Sequence of chain 1.B:
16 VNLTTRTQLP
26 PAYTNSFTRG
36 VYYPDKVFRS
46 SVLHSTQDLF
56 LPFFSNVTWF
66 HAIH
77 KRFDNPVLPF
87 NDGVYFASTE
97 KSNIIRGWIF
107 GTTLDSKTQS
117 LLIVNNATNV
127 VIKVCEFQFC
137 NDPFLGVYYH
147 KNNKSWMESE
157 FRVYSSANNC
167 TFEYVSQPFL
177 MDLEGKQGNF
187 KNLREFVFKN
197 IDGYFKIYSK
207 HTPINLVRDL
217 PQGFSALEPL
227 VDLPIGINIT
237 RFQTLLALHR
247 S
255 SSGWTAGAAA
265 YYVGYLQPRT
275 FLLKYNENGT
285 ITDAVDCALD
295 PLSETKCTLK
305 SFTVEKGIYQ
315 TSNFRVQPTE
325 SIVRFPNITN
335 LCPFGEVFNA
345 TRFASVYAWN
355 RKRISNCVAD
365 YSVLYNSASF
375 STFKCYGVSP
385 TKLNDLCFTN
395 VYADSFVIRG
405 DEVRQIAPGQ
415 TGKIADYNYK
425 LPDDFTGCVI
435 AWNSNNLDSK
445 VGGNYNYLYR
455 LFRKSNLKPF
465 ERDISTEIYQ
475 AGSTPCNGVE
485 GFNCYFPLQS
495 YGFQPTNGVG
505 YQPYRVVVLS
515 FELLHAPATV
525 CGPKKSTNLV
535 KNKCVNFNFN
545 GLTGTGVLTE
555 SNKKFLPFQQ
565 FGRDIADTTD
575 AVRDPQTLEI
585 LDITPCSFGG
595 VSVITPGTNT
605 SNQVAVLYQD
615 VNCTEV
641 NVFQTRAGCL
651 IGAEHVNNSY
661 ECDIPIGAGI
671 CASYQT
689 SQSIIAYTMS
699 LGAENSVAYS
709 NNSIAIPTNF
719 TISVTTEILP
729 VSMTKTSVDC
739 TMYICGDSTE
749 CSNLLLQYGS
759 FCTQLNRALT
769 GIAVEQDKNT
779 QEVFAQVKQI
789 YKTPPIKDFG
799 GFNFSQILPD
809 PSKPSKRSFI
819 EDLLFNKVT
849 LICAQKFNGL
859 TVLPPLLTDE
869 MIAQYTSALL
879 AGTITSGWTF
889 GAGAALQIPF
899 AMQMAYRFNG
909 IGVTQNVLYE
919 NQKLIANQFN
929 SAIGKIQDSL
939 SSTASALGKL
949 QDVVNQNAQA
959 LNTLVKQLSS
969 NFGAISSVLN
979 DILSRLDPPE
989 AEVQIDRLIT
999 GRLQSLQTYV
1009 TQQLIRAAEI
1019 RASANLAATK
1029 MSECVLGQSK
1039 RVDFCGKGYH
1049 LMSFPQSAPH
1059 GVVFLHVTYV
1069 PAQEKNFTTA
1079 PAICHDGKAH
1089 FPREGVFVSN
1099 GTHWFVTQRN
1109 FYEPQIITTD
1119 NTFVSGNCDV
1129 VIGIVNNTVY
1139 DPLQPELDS

A protein and the small-molecule ligand that binds it are described below.
Small molecule (SMILES): CC(=O)N[C@H]1[C@H](O[C@H]2[C@H](O)[C@@H](NC(C)=O)CO[C@@H]2CO)O[C@H](CO)[C@@H](O)[C@@H]1O

Binding-site contacts:
Ligand atom O5 contacts residue ASN282 of chain 1.B at 2.4 Å (h-bond).
Ligand atom C5 contacts residue ASN282 of chain 1.B at 3.7 Å.
Ligand atom O7 contacts residue ASN282 of chain 1.B at 2.9 Å (h-bond).
Ligand atom C4 contacts residue ASN282 of chain 1.B at 4.2 Å.
Ligand atom N2 contacts residue ASN282 of chain 1.B at 2.9 Å (h-bond).
Ligand atom O7 contacts residue ASN280 of chain 1.B at 4.4 Å.
Ligand atom C7 contacts residue ASN282 of chain 1.B at 3.2 Å.
Ligand atom C8 contacts residue GLU281 of chain 1.B at 3.4 Å.
Ligand atom C7 contacts residue GLU281 of chain 1.B at 4.5 Å.
Ligand atom C3 contacts residue ASN282 of chain 1.B at 3.8 Å.
Ligand atom C1 contacts residue ASN282 of chain 1.B at 1.4 Å.
Ligand atom C2 contacts residue ASN282 of chain 1.B at 2.5 Å.